Binding-site contacts:
Ligand atom C8 contacts residue THR116 of chain 1.A at 3.9 Å.
Ligand atom C8 contacts residue CYS117 of chain 1.A at 3.6 Å (hydrophobic).
Ligand atom C5 contacts residue LYS199 of chain 1.A at 4.1 Å.
Ligand atom C2 contacts residue LEU181 of chain 1.A at 4.1 Å (hydrophobic).
Ligand atom C6 contacts residue LEU181 of chain 1.A at 4.0 Å (hydrophobic).
Ligand atom N7 contacts residue THR224 of chain 1.A at 4.1 Å.
Ligand atom C2 contacts residue MET201 of chain 1.A at 4.0 Å (hydrophobic).
Ligand atom C6 contacts residue ASP225 of chain 1.A at 3.8 Å.
Ligand atom C4 contacts residue GLY118 of chain 1.A at 4.2 Å.
Ligand atom N9 contacts residue CYS117 of chain 1.A at 3.9 Å.
Ligand atom C4 contacts residue ASP200 of chain 1.A at 4.2 Å.
Ligand atom N1 contacts residue LEU181 of chain 1.A at 3.7 Å.
Ligand atom N9 contacts residue THR116 of chain 1.A at 3.8 Å.
Ligand atom N6 contacts residue LEU181 of chain 1.A at 4.3 Å.
Ligand atom C6 contacts residue LYS199 of chain 1.A at 4.0 Å.
Ligand atom C5 contacts residue CYS117 of chain 1.A at 3.9 Å (hydrophobic).
Ligand atom C2 contacts residue ASP200 of chain 1.A at 3.8 Å.
Ligand atom N3 contacts residue LYS199 of chain 1.A at 3.8 Å.
Ligand atom C8 contacts residue ASP225 of chain 1.A at 4.0 Å.
Ligand atom C2 contacts residue LYS199 of chain 1.A at 3.1 Å.
Ligand atom C5 contacts residue GLY118 of chain 1.A at 3.5 Å.
Ligand atom C4 contacts residue LEU181 of chain 1.A at 3.8 Å (hydrophobic).
Ligand atom N7 contacts residue CYS117 of chain 1.A at 3.6 Å.
Ligand atom C5 contacts residue LEU181 of chain 1.A at 3.9 Å (hydrophobic).
Ligand atom N3 contacts residue MET201 of chain 1.A at 3.5 Å.
Ligand atom N6 contacts residue VAL227 of chain 1.A at 4.0 Å.
Ligand atom N1 contacts residue LYS199 of chain 1.A at 2.9 Å (salt-bridge).
Ligand atom N7 contacts residue ASP225 of chain 1.A at 2.9 Å (salt-bridge).
Ligand atom C4 contacts residue LYS199 of chain 1.A at 3.9 Å.
Ligand atom C4 contacts residue CYS117 of chain 1.A at 4.2 Å (hydrophobic).
Ligand atom N6 contacts residue ASP225 of chain 1.A at 2.6 Å (salt-bridge).
Ligand atom C8 contacts residue GLY118 of chain 1.A at 4.2 Å.
Ligand atom C5 contacts residue ASP225 of chain 1.A at 3.7 Å.
Ligand atom N3 contacts residue ASP200 of chain 1.A at 3.5 Å.
Ligand atom N9 contacts residue LEU181 of chain 1.A at 4.3 Å.
Ligand atom C8 contacts residue THR224 of chain 1.A at 4.2 Å.
Ligand atom N3 contacts residue LEU181 of chain 1.A at 4.0 Å.
Ligand atom N7 contacts residue GLY118 of chain 1.A at 3.6 Å (h-bond).
Ligand atom N6 contacts residue GLY118 of chain 1.A at 3.5 Å.
Ligand atom C6 contacts residue GLY118 of chain 1.A at 3.7 Å.

Sequence of chain 1.A:
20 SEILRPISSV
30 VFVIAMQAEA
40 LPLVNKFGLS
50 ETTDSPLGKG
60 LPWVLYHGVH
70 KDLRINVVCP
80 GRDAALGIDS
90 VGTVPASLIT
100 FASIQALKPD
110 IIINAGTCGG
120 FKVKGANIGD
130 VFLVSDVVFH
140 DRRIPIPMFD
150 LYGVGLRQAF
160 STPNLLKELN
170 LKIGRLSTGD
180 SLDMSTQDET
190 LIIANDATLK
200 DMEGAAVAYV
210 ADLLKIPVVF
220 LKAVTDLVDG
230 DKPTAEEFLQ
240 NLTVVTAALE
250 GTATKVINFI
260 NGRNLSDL

This small molecule binds to this protein.
Small molecule (SMILES): Nc1ncnc2[nH]cnc12